Sequence of chain 54.A:
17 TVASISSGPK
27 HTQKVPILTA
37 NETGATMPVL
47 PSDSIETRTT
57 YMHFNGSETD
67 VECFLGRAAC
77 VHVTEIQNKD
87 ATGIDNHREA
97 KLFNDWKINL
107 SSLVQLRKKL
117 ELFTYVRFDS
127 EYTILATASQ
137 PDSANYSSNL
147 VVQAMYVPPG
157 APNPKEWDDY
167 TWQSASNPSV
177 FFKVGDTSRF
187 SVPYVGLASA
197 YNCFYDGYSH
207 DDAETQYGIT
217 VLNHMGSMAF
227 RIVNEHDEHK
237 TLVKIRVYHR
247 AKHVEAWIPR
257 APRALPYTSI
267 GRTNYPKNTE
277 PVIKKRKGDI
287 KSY

Sequence of chain 55.C:
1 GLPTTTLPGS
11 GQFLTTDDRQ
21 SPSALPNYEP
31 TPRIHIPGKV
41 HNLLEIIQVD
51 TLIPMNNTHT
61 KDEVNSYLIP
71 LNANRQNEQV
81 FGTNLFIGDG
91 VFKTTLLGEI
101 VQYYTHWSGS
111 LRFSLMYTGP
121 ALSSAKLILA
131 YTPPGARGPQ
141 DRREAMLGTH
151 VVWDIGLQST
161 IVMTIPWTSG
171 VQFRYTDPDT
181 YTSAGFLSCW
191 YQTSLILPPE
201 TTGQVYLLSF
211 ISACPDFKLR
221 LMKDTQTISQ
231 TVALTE

This protein binds this small molecule.
Small molecule (SMILES): Cc1cc(CCCCCOc2c(Cl)cc(C3=NCCO3)cc2Cl)on1

Binding-site contacts:
Ligand atom C3B contacts residue TYR152 of chain 54.A at 3.9 Å (hydrophobic).
Ligand atom N2 contacts residue MET221 of chain 54.A at 3.9 Å.
Ligand atom C4A contacts residue ALA150 of chain 54.A at 3.9 Å (hydrophobic).
Ligand atom C5B contacts residue PHE186 of chain 54.A at 3.8 Å (hydrophobic).
Ligand atom O1 contacts residue LEU106 of chain 54.A at 3.7 Å.
Ligand atom N2 contacts residue ASN219 of chain 54.A at 3.5 Å (h-bond).
Ligand atom C3B contacts residue ALA24 of chain 54.C at 4.0 Å (hydrophobic).
Ligand atom C1C contacts residue TYR128 of chain 54.A at 3.6 Å (hydrophobic).
Ligand atom C5 contacts residue LEU106 of chain 54.A at 3.7 Å (hydrophobic).
Ligand atom N3A contacts residue ALA24 of chain 54.C at 3.8 Å.
Ligand atom C2A contacts residue PHE186 of chain 54.A at 3.6 Å (hydrophobic).
Ligand atom O1A contacts residue PHE186 of chain 54.A at 3.4 Å.
Ligand atom C2C contacts residue ILE104 of chain 54.A at 3.9 Å (hydrophobic).
Ligand atom C5A contacts residue VAL176 of chain 54.A at 3.8 Å (hydrophobic).
Ligand atom C4A contacts residue VAL176 of chain 54.A at 3.9 Å (hydrophobic).
Ligand atom C4B contacts residue TYR152 of chain 54.A at 3.7 Å (hydrophobic).
Ligand atom C4A contacts residue SER175 of chain 54.A at 3.6 Å.
Ligand atom C3C contacts residue ILE104 of chain 54.A at 3.6 Å (hydrophobic).
Ligand atom O1 contacts residue MET221 of chain 54.A at 3.4 Å (h-bond).
Ligand atom C31 contacts residue TYR197 of chain 54.A at 3.6 Å (hydrophobic).
Ligand atom C1C contacts residue LEU106 of chain 54.A at 3.9 Å (hydrophobic).
Ligand atom C2C contacts residue MET221 of chain 54.A at 3.3 Å (hydrophobic).
Ligand atom CL1 contacts residue LEU25 of chain 54.C at 3.5 Å.
Ligand atom N3A contacts residue PRO174 of chain 54.A at 3.3 Å (h-bond).
Ligand atom C5 contacts residue MET221 of chain 54.A at 3.9 Å (hydrophobic).
Ligand atom CL1 contacts residue VAL188 of chain 54.A at 3.7 Å.
Ligand atom CL2 contacts residue ILE104 of chain 54.A at 3.4 Å.
Ligand atom CL2 contacts residue TYR128 of chain 54.A at 3.4 Å.
Ligand atom C4C contacts residue VAL191 of chain 54.A at 3.7 Å (hydrophobic).
Ligand atom C4A contacts residue PRO174 of chain 54.A at 3.2 Å (hydrophobic).
Ligand atom CL2 contacts residue MET224 of chain 54.A at 3.2 Å.
Ligand atom C31 contacts residue ASN219 of chain 54.A at 3.7 Å.
Ligand atom C5C contacts residue TYR152 of chain 54.A at 3.8 Å (hydrophobic).
Ligand atom O1B contacts residue VAL188 of chain 54.A at 3.8 Å.
Ligand atom C4B contacts residue PHE186 of chain 54.A at 3.6 Å (hydrophobic).
Ligand atom C5A contacts residue ALA150 of chain 54.A at 3.4 Å (hydrophobic).
Ligand atom O1A contacts residue MET224 of chain 54.A at 3.9 Å.
Ligand atom C5B contacts residue MET224 of chain 54.A at 3.8 Å (hydrophobic).
Ligand atom C3C contacts residue TYR128 of chain 54.A at 3.8 Å (hydrophobic).
Ligand atom C4 contacts residue TYR197 of chain 54.A at 3.6 Å (hydrophobic).

Sequence of chain 54.C:
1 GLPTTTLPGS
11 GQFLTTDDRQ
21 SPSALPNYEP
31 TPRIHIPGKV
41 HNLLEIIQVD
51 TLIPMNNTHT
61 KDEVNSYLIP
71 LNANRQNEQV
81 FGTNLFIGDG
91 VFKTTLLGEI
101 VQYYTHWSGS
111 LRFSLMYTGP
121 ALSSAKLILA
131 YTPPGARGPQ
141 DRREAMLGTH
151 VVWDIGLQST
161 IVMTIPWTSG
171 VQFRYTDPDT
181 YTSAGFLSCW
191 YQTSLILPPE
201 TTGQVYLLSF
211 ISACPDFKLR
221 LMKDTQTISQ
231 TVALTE